Binding-site contacts:
Ligand atom C1 contacts residue ASN69 of chain 40.F at 2.7 Å.
Ligand atom C6 contacts residue NAG1 of chain 40.DA at 4.3 Å.
Ligand atom C2 contacts residue ASN69 of chain 40.F at 4.2 Å.
Ligand atom C2 contacts residue VAL31 of chain 40.F at 4.0 Å (hydrophobic).
Ligand atom O7 contacts residue ASN69 of chain 40.F at 3.8 Å.
Ligand atom O5 contacts residue MET33 of chain 40.F at 4.2 Å.
Ligand atom C6 contacts residue MET33 of chain 40.F at 3.5 Å (hydrophobic).
Ligand atom O4 contacts residue NAG1 of chain 40.DA at 3.0 Å.
Ligand atom C5 contacts residue MET33 of chain 40.F at 3.7 Å (hydrophobic).
Ligand atom C6 contacts residue ASN69 of chain 40.F at 4.4 Å.
Ligand atom N2 contacts residue VAL31 of chain 40.F at 4.0 Å.
Ligand atom C8 contacts residue ARG57 of chain 40.F at 4.2 Å.
Ligand atom C6 contacts residue LEU24 of chain 40.F at 4.5 Å (hydrophobic).
Ligand atom O1 contacts residue VAL31 of chain 40.F at 3.4 Å (h-bond).
Ligand atom C5 contacts residue ASN69 of chain 40.F at 3.7 Å.
Ligand atom O3 contacts residue VAL31 of chain 40.F at 3.6 Å.
Ligand atom O1 contacts residue MET33 of chain 40.F at 3.9 Å.
Ligand atom C5 contacts residue VAL31 of chain 40.F at 4.2 Å (hydrophobic).
Ligand atom C7 contacts residue ASN69 of chain 40.F at 3.8 Å.
Ligand atom C5 contacts residue NAG1 of chain 40.DA at 4.3 Å.
Ligand atom C4 contacts residue VAL31 of chain 40.F at 3.8 Å (hydrophobic).
Ligand atom C7 contacts residue SER70 of chain 40.F at 4.4 Å.
Ligand atom C4 contacts residue NAG1 of chain 40.DA at 3.2 Å.
Ligand atom C8 contacts residue ASN69 of chain 40.F at 3.4 Å.
Ligand atom C8 contacts residue SER70 of chain 40.F at 3.7 Å.
Ligand atom O3 contacts residue NAG1 of chain 40.DA at 2.6 Å (h-bond).
Ligand atom C1 contacts residue VAL31 of chain 40.F at 4.3 Å (hydrophobic).
Ligand atom O4 contacts residue VAL31 of chain 40.F at 3.3 Å.
Ligand atom O6 contacts residue NAG1 of chain 40.DA at 3.0 Å.
Ligand atom O1 contacts residue SER70 of chain 40.F at 4.2 Å.
Ligand atom C3 contacts residue NAG1 of chain 40.DA at 3.7 Å.
Ligand atom O1 contacts residue ASN69 of chain 40.F at 2.1 Å (h-bond).
Ligand atom O5 contacts residue ASN69 of chain 40.F at 2.8 Å (h-bond).
Ligand atom N2 contacts residue ASN69 of chain 40.F at 4.3 Å.
Ligand atom C3 contacts residue VAL31 of chain 40.F at 3.0 Å (hydrophobic).

This protein binds this small molecule.
Small molecule (SMILES): CC(=O)N[C@@H]1[C@@H](O)[C@H](O)[C@@H](CO)O[C@H]1O

Sequence of chain 40.F:
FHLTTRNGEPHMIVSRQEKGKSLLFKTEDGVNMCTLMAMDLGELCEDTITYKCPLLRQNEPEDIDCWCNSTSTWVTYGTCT